Binding-site contacts:
Ligand atom C7 contacts residue TYR306 of chain 1.A at 4.2 Å (hydrophobic).
Ligand atom C7 contacts residue ASN358 of chain 1.A at 3.2 Å.
Ligand atom C8 contacts residue LYS364 of chain 1.A at 3.9 Å.
Ligand atom C5 contacts residue ASN358 of chain 1.A at 3.8 Å.
Ligand atom C5 contacts residue TYR306 of chain 1.A at 4.3 Å (hydrophobic).
Ligand atom O5 contacts residue TYR306 of chain 1.A at 4.2 Å.
Ligand atom C4 contacts residue ASN358 of chain 1.A at 4.4 Å.
Ligand atom O5 contacts residue ASN358 of chain 1.A at 2.4 Å (h-bond).
Ligand atom O4 contacts residue TYR306 of chain 1.A at 4.3 Å.
Ligand atom N2 contacts residue ASN358 of chain 1.A at 3.0 Å (h-bond).
Ligand atom C3 contacts residue TYR306 of chain 1.A at 3.5 Å (hydrophobic).
Ligand atom O7 contacts residue ASN358 of chain 1.A at 3.2 Å (h-bond).
Ligand atom C4 contacts residue TYR306 of chain 1.A at 4.5 Å (hydrophobic).
Ligand atom O3 contacts residue TYR306 of chain 1.A at 4.1 Å.
Ligand atom C8 contacts residue ASN358 of chain 1.A at 4.3 Å.
Ligand atom C8 contacts residue ILE359 of chain 1.A at 4.1 Å (hydrophobic).
Ligand atom C7 contacts residue ILE359 of chain 1.A at 4.5 Å (hydrophobic).
Ligand atom C8 contacts residue GLN367 of chain 1.A at 4.0 Å.
Ligand atom C1 contacts residue ASN358 of chain 1.A at 1.6 Å.
Ligand atom C2 contacts residue ASN358 of chain 1.A at 2.7 Å.
Ligand atom C1 contacts residue TYR306 of chain 1.A at 3.6 Å (hydrophobic).
Ligand atom C2 contacts residue TYR306 of chain 1.A at 3.6 Å (hydrophobic).
Ligand atom N2 contacts residue TYR306 of chain 1.A at 3.1 Å (h-bond).
Ligand atom C3 contacts residue ASN358 of chain 1.A at 3.9 Å.
Ligand atom N2 contacts residue ILE359 of chain 1.A at 4.5 Å.

Sequence of chain 1.A:
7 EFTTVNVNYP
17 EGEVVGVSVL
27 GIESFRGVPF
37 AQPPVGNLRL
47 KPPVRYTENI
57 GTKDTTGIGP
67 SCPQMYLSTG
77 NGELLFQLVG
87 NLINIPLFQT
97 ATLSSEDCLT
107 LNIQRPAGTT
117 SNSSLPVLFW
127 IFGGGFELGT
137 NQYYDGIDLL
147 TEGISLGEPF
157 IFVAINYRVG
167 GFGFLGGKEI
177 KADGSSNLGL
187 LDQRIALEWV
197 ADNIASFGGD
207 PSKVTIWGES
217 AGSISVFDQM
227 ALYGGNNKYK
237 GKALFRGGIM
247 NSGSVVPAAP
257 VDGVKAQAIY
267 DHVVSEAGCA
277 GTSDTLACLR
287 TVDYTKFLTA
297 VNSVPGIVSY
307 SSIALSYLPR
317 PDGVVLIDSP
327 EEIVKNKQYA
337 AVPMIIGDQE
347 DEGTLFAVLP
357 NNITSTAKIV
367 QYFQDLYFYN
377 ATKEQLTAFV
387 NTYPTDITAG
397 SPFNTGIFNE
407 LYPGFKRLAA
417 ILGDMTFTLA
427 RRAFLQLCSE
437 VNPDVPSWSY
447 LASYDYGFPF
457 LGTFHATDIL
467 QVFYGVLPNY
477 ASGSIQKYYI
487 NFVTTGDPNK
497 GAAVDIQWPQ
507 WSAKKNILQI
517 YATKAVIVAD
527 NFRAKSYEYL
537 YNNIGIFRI

A protein and the small-molecule ligand that binds it are described below.
Small molecule (SMILES): CC(=O)N[C@@H]1[C@@H](O)[C@H](O)[C@@H](CO)O[C@H]1O